This small molecule binds to this protein.
Small molecule (SMILES): CC(=O)N[C@@H]1[C@@H](O)[C@H](O)[C@@H](CO)O[C@H]1O

Sequence of chain 1.C:
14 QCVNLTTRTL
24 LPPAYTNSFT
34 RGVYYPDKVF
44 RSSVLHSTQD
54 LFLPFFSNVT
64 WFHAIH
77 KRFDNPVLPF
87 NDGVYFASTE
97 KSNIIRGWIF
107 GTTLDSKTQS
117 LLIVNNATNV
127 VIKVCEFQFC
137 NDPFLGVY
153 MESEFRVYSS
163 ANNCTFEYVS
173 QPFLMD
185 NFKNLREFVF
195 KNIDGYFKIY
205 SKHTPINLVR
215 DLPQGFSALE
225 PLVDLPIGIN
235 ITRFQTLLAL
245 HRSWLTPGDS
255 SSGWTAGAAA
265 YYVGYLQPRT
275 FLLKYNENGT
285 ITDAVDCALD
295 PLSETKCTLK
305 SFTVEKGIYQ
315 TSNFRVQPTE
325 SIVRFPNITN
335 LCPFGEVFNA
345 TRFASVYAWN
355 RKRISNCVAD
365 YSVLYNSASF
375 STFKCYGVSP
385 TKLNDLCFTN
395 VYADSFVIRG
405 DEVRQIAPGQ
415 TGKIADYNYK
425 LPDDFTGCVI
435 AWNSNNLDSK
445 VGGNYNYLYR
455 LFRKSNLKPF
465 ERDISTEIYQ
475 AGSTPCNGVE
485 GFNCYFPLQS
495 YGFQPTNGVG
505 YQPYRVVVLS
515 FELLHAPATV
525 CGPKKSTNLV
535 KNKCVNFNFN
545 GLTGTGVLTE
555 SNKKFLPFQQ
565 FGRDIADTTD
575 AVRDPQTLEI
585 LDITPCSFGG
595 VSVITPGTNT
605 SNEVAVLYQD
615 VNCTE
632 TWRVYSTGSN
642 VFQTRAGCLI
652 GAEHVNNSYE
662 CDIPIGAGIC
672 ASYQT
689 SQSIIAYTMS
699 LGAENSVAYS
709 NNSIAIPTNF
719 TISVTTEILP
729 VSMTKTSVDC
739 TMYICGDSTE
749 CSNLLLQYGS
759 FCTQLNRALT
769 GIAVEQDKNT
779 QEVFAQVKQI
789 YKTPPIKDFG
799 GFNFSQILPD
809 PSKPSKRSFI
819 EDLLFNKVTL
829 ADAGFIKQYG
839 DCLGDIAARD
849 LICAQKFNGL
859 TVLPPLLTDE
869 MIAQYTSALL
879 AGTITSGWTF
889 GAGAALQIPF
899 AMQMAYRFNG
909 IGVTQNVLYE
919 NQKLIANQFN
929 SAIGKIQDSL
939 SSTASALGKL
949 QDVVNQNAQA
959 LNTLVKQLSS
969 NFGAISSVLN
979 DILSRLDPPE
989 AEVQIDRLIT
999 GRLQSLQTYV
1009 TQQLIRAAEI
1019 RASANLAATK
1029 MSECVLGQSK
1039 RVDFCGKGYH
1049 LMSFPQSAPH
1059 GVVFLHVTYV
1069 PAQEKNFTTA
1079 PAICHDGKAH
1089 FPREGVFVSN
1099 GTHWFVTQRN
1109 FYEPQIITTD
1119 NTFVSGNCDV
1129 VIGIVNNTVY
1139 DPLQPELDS

Binding-site contacts:
Ligand atom O7 contacts residue ASN343 of chain 1.C at 3.6 Å.
Ligand atom O6 contacts residue SER371 of chain 1.C at 4.0 Å.
Ligand atom C8 contacts residue ALA344 of chain 1.C at 4.4 Å (hydrophobic).
Ligand atom C7 contacts residue ASN343 of chain 1.C at 3.3 Å.
Ligand atom C1 contacts residue ASN343 of chain 1.C at 1.4 Å.
Ligand atom C8 contacts residue THR345 of chain 1.C at 4.0 Å.
Ligand atom N2 contacts residue ASN343 of chain 1.C at 2.9 Å (h-bond).
Ligand atom C5 contacts residue ASN343 of chain 1.C at 3.7 Å.
Ligand atom C4 contacts residue ASN343 of chain 1.C at 4.2 Å.
Ligand atom C8 contacts residue ASN343 of chain 1.C at 3.3 Å.
Ligand atom O5 contacts residue ASN343 of chain 1.C at 2.4 Å (h-bond).
Ligand atom C2 contacts residue ASN343 of chain 1.C at 2.5 Å.
Ligand atom C3 contacts residue ASN343 of chain 1.C at 3.8 Å.